Sequence of chain 1.B:
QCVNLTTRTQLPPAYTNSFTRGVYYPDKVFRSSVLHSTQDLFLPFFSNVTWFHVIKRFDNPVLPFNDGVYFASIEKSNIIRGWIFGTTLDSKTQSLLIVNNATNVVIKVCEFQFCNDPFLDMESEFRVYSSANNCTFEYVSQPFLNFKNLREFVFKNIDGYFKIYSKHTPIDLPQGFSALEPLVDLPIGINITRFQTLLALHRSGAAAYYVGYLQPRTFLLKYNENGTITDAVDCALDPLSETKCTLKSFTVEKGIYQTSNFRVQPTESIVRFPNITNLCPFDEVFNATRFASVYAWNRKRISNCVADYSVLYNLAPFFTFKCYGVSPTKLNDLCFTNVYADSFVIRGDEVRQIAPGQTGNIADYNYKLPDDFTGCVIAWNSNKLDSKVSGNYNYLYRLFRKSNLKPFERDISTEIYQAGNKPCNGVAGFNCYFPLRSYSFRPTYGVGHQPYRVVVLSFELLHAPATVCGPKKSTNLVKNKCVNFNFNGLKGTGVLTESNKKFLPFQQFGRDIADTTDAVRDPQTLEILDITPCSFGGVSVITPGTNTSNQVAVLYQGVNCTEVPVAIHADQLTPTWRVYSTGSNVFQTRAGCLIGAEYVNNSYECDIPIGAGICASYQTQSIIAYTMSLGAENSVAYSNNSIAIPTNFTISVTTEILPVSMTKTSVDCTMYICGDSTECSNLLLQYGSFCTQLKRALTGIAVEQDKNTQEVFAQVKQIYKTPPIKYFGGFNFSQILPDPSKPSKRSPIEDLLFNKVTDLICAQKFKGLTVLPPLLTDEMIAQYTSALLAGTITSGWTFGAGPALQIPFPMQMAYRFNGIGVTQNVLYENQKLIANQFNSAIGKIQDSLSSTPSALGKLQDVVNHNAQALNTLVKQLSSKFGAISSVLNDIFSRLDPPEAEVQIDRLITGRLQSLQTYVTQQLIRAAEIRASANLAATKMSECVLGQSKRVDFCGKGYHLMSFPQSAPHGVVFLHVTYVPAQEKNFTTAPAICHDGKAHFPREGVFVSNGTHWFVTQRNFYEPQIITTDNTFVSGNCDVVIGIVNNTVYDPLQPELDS

The small molecule below binds the protein below.
Small molecule (SMILES): CC(=O)N[C@@H]1[C@@H](O)[C@H](O)[C@@H](CO)O[C@H]1O

Binding-site contacts:
Ligand atom C1 contacts residue THR122 of chain 1.B at 3.8 Å.
Ligand atom O5 contacts residue ASN123 of chain 1.B at 3.9 Å.
Ligand atom C3 contacts residue THR122 of chain 1.B at 4.3 Å.
Ligand atom O4 contacts residue ASN123 of chain 1.B at 3.9 Å.
Ligand atom C6 contacts residue VAL166 of chain 1.B at 4.5 Å (hydrophobic).
Ligand atom N2 contacts residue ASN123 of chain 1.B at 4.1 Å.
Ligand atom O5 contacts residue VAL125 of chain 1.B at 3.5 Å.
Ligand atom C4 contacts residue ASN123 of chain 1.B at 4.0 Å.
Ligand atom C6 contacts residue ASN123 of chain 1.B at 4.2 Å.
Ligand atom O6 contacts residue VAL125 of chain 1.B at 4.3 Å.
Ligand atom C4 contacts residue ASN120 of chain 1.B at 4.3 Å.
Ligand atom C8 contacts residue THR122 of chain 1.B at 3.6 Å.
Ligand atom C2 contacts residue ASN123 of chain 1.B at 4.0 Å.
Ligand atom C1 contacts residue ASN123 of chain 1.B at 3.3 Å.
Ligand atom C8 contacts residue ASN120 of chain 1.B at 4.0 Å.
Ligand atom C5 contacts residue ASN120 of chain 1.B at 3.7 Å.
Ligand atom C7 contacts residue THR122 of chain 1.B at 4.1 Å.
Ligand atom C1 contacts residue VAL125 of chain 1.B at 4.4 Å (hydrophobic).
Ligand atom C7 contacts residue ASN120 of chain 1.B at 3.1 Å.
Ligand atom O7 contacts residue ASN120 of chain 1.B at 2.9 Å (h-bond).
Ligand atom C1 contacts residue ASN120 of chain 1.B at 1.4 Å.
Ligand atom O5 contacts residue ASN120 of chain 1.B at 2.4 Å (h-bond).
Ligand atom N2 contacts residue ASN120 of chain 1.B at 2.9 Å (h-bond).
Ligand atom N2 contacts residue THR122 of chain 1.B at 3.4 Å (h-bond).
Ligand atom C3 contacts residue ASN123 of chain 1.B at 4.0 Å.
Ligand atom C6 contacts residue VAL125 of chain 1.B at 3.6 Å (hydrophobic).
Ligand atom C2 contacts residue THR122 of chain 1.B at 4.0 Å.
Ligand atom C5 contacts residue ASN123 of chain 1.B at 3.4 Å.
Ligand atom C2 contacts residue ASN120 of chain 1.B at 2.5 Å.
Ligand atom C5 contacts residue VAL125 of chain 1.B at 4.0 Å (hydrophobic).
Ligand atom C3 contacts residue ASN120 of chain 1.B at 3.8 Å.